Sequence of chain 1.A:
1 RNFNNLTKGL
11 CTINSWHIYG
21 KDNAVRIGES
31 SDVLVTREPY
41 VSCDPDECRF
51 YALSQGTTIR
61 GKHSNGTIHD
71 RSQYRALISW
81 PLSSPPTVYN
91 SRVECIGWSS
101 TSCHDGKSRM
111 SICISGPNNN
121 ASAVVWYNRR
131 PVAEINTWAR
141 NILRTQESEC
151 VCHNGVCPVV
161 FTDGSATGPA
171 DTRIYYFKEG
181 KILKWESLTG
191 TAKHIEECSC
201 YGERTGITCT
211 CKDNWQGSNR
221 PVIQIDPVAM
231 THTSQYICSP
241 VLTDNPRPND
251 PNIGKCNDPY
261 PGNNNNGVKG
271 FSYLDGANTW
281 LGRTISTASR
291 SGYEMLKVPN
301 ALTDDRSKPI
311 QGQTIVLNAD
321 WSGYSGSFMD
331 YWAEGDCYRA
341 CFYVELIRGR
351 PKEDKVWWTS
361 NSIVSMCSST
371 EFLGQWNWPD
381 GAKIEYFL

Binding-site contacts:
Ligand atom C4 contacts residue ASP70 of chain 1.A at 3.6 Å.
Ligand atom C3 contacts residue TYR324 of chain 1.A at 3.1 Å (hydrophobic).
Ligand atom C8 contacts residue GLU196 of chain 1.A at 3.3 Å.
Ligand atom C3 contacts residue GLU38 of chain 1.A at 3.6 Å.
Ligand atom C9 contacts residue GLU196 of chain 1.A at 3.4 Å.
Ligand atom C20 contacts residue ARG71 of chain 1.A at 3.3 Å.
Ligand atom O1B contacts residue TYR324 of chain 1.A at 3.6 Å (h-bond).
Ligand atom O6 contacts residue TYR324 of chain 1.A at 3.4 Å (h-bond).
Ligand atom C20 contacts residue ILE142 of chain 1.A at 3.6 Å (hydrophobic).
Ligand atom O10 contacts residue ASP70 of chain 1.A at 3.5 Å.
Ligand atom N22 contacts residue ARG71 of chain 1.A at 3.7 Å.
Ligand atom O9 contacts residue ARG144 of chain 1.A at 3.6 Å.
Ligand atom O1A contacts residue ARG37 of chain 1.A at 2.8 Å (salt-bridge).
Ligand atom N15 contacts residue ASP70 of chain 1.A at 2.9 Å (salt-bridge).
Ligand atom C19 contacts residue ILE142 of chain 1.A at 3.7 Å (hydrophobic).
Ligand atom N16 contacts residue TRP98 of chain 1.A at 3.1 Å (h-bond).
Ligand atom O1B contacts residue ARG290 of chain 1.A at 2.6 Å (salt-bridge).
Ligand atom N4 contacts residue GLU38 of chain 1.A at 3.4 Å (salt-bridge).
Ligand atom C6 contacts residue GLU197 of chain 1.A at 3.7 Å.
Ligand atom O9 contacts residue GLU196 of chain 1.A at 2.8 Å (salt-bridge).
Ligand atom O9 contacts residue ALA166 of chain 1.A at 3.4 Å.
Ligand atom C2 contacts residue TYR324 of chain 1.A at 2.9 Å (hydrophobic).
Ligand atom O23 contacts residue ARG71 of chain 1.A at 3.7 Å.
Ligand atom C8 contacts residue LYS212 of chain 1.A at 3.6 Å.
Ligand atom C14 contacts residue GLU38 of chain 1.A at 3.7 Å.
Ligand atom O8 contacts residue GLU196 of chain 1.A at 2.3 Å (salt-bridge).
Ligand atom C11 contacts residue ILE142 of chain 1.A at 3.5 Å (hydrophobic).
Ligand atom N16 contacts residue GLU147 of chain 1.A at 3.1 Å (salt-bridge).
Ligand atom C3 contacts residue ASP70 of chain 1.A at 3.5 Å.
Ligand atom C1 contacts residue ARG290 of chain 1.A at 3.4 Å.
Ligand atom O10 contacts residue ARG71 of chain 1.A at 2.9 Å (salt-bridge).
Ligand atom C1 contacts residue TYR324 of chain 1.A at 3.1 Å (hydrophobic).
Ligand atom O1A contacts residue TYR324 of chain 1.A at 3.4 Å (h-bond).
Ligand atom N15 contacts residue TRP98 of chain 1.A at 2.9 Å (h-bond).
Ligand atom N15 contacts residue ARG75 of chain 1.A at 3.3 Å (salt-bridge).
Ligand atom C14 contacts residue TRP98 of chain 1.A at 3.4 Å (hydrophobic).
Ligand atom O1A contacts residue ARG290 of chain 1.A at 2.9 Å (salt-bridge).
Ligand atom N4 contacts residue ASP70 of chain 1.A at 2.9 Å (salt-bridge).
Ligand atom O8 contacts residue LYS212 of chain 1.A at 2.7 Å (salt-bridge).
Ligand atom C11 contacts residue TRP98 of chain 1.A at 3.6 Å (hydrophobic).

The protein below binds the small molecule below.
Small molecule (SMILES): [H]/N=C(\N)N[C@H]1C=C(C(=O)O)O[C@@H]([C@H](OC(=O)NCCOC)[C@H](O)CO)[C@@H]1NC(C)=O